Binding-site contacts:
Ligand atom C1 contacts residue ASN341 of chain 1.B at 1.5 Å.
Ligand atom O7 contacts residue ASN341 of chain 1.B at 4.4 Å.
Ligand atom C7 contacts residue PHE369 of chain 1.B at 3.9 Å (hydrophobic).
Ligand atom C7 contacts residue ASN341 of chain 1.B at 4.0 Å.
Ligand atom C4 contacts residue ASN341 of chain 1.B at 4.2 Å.
Ligand atom O5 contacts residue ASN341 of chain 1.B at 2.2 Å (h-bond).
Ligand atom C2 contacts residue ASN341 of chain 1.B at 2.5 Å.
Ligand atom C8 contacts residue PHE369 of chain 1.B at 3.2 Å (hydrophobic).
Ligand atom N2 contacts residue ASN341 of chain 1.B at 3.1 Å (h-bond).
Ligand atom O6 contacts residue ASN341 of chain 1.B at 4.5 Å.
Ligand atom C3 contacts residue ASN341 of chain 1.B at 3.8 Å.
Ligand atom C5 contacts residue ASN341 of chain 1.B at 3.6 Å.
Ligand atom N2 contacts residue PHE369 of chain 1.B at 3.8 Å.
Ligand atom C8 contacts residue ASN368 of chain 1.B at 3.5 Å.

The protein below binds the small molecule below.
Small molecule (SMILES): CC(=O)N[C@H]1[C@H](O[C@H]2[C@H](O)[C@@H](NC(C)=O)CO[C@@H]2CO)O[C@H](CO)[C@@H](O)[C@@H]1O

Sequence of chain 1.B:
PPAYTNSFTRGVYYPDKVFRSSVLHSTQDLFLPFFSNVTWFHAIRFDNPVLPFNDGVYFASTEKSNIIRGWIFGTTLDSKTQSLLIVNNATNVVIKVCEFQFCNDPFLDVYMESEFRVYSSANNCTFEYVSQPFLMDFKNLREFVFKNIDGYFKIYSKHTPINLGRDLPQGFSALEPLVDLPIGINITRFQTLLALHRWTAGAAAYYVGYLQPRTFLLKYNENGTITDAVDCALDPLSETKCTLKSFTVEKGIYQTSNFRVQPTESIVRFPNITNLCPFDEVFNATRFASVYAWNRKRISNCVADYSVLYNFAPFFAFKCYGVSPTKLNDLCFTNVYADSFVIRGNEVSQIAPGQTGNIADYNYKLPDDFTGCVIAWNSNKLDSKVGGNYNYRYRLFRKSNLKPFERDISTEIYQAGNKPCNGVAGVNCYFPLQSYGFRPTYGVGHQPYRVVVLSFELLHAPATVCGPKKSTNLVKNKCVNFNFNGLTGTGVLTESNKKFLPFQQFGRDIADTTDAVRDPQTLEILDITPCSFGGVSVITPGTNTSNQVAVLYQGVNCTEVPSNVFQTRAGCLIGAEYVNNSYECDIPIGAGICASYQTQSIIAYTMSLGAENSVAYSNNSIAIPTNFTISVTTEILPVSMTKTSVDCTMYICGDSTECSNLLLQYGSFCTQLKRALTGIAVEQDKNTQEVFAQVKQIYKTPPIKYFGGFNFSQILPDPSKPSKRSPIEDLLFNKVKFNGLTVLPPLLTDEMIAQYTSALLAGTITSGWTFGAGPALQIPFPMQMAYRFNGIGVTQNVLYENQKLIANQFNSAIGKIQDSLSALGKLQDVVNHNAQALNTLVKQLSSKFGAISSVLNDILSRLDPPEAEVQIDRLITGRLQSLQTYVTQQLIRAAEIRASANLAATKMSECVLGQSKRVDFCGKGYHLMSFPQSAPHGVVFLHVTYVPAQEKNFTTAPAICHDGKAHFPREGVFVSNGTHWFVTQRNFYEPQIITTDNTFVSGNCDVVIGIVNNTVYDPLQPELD